Binding-site contacts:
Ligand atom CG contacts residue ARG92 of chain 1.A at 3.7 Å.
Ligand atom OE1 contacts residue TYR11 of chain 1.A at 3.6 Å.
Ligand atom OE1 contacts residue SER40 of chain 1.A at 3.5 Å (h-bond).
Ligand atom CD contacts residue SER185 of chain 1.A at 3.3 Å.
Ligand atom CD contacts residue ARG92 of chain 1.A at 3.0 Å.
Ligand atom OE2 contacts residue GLY186 of chain 1.A at 3.1 Å (h-bond).
Ligand atom OE1 contacts residue ARG92 of chain 1.A at 3.2 Å (salt-bridge).
Ligand atom O contacts residue PHE254 of chain 1.A at 3.5 Å.
Ligand atom O contacts residue SER232 of chain 1.A at 2.8 Å (h-bond).
Ligand atom CB contacts residue ARG57 of chain 1.A at 3.7 Å.
Ligand atom O contacts residue PHE254 of chain 1.A at 3.4 Å.
Ligand atom OE1 contacts residue ARG57 of chain 1.A at 3.0 Å (salt-bridge).
Ligand atom C contacts residue SER232 of chain 1.A at 3.6 Å.
Ligand atom OE1 contacts residue ARG160 of chain 1.A at 2.7 Å (salt-bridge).
Ligand atom O contacts residue GLN207 of chain 1.A at 2.7 Å (h-bond).
Ligand atom OE2 contacts residue SER185 of chain 1.A at 2.6 Å (h-bond).
Ligand atom C contacts residue PHE254 of chain 1.A at 3.8 Å (hydrophobic).
Ligand atom OE1 contacts residue ASN59 of chain 1.A at 2.9 Å (h-bond).
Ligand atom CA contacts residue TYR249 of chain 1.A at 3.7 Å (hydrophobic).
Ligand atom OE2 contacts residue TYR11 of chain 1.A at 3.4 Å.
Ligand atom CG contacts residue TYR11 of chain 1.A at 3.5 Å (hydrophobic).
Ligand atom CB contacts residue ASN59 of chain 1.A at 3.8 Å.
Ligand atom O contacts residue TYR249 of chain 1.A at 3.4 Å.
Ligand atom CD contacts residue TYR11 of chain 1.A at 3.3 Å (hydrophobic).
Ligand atom OE1 contacts residue SER185 of chain 1.A at 3.2 Å (h-bond).
Ligand atom C contacts residue SER279 of chain 1.A at 3.8 Å.
Ligand atom C contacts residue GLN207 of chain 1.A at 3.7 Å.
Ligand atom CB contacts residue TYR202 of chain 1.A at 3.4 Å (hydrophobic).
Ligand atom OE2 contacts residue SER40 of chain 1.A at 2.5 Å (h-bond).
Ligand atom OE1 contacts residue GLN207 of chain 1.A at 3.5 Å (h-bond).
Ligand atom N contacts residue TYR249 of chain 1.A at 3.5 Å.
Ligand atom O contacts residue SER279 of chain 1.A at 2.6 Å (h-bond).
Ligand atom O contacts residue ALA233 of chain 1.A at 3.6 Å.
Ligand atom OE1 contacts residue GLY251 of chain 1.A at 3.6 Å.
Ligand atom CG contacts residue SER232 of chain 1.A at 3.3 Å.
Ligand atom CD contacts residue SER40 of chain 1.A at 3.3 Å.
Ligand atom OE2 contacts residue ARG92 of chain 1.A at 2.9 Å (salt-bridge).
Ligand atom CA contacts residue PHE254 of chain 1.A at 3.6 Å (hydrophobic).
Ligand atom CA contacts residue SER232 of chain 1.A at 3.8 Å.
Ligand atom CG2 contacts residue ARG92 of chain 1.A at 3.8 Å.

A small-molecule ligand and the protein it binds are described below.
Small molecule (SMILES): C[C@@H](O)[C@H](NC(=O)[C@H](CCC(=O)O)NC(=O)[C@H](CCC(=O)O)NC(=O)[C@H](CC(=O)O)NC(=O)CN)C(=O)NCC(=O)N[C@H](C=O)CCC(=O)O

Sequence of chain 1.A:
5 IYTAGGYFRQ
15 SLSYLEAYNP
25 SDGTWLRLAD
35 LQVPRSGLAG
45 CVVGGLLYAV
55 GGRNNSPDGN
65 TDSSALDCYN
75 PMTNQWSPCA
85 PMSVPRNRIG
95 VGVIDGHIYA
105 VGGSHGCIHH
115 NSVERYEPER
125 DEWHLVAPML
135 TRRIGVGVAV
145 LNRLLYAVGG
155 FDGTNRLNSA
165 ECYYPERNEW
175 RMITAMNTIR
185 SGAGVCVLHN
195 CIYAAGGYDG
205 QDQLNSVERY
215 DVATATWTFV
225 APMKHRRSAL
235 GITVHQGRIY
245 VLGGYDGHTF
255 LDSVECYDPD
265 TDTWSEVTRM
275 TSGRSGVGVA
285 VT